Sequence of chain 1.C:
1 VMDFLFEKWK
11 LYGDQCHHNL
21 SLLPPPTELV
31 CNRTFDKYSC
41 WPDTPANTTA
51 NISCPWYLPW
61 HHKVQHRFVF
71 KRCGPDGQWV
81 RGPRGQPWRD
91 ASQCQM

A protein and the small-molecule ligand that binds it are described below.
Small molecule (SMILES): CC(=O)N[C@@H]1[C@@H](O)[C@H](O)[C@@H](CO)O[C@H]1O

Binding-site contacts:
Ligand atom C7 contacts residue PHE70 of chain 1.C at 4.2 Å (hydrophobic).
Ligand atom C5 contacts residue ASN51 of chain 1.C at 2.9 Å.
Ligand atom O7 contacts residue PHE70 of chain 1.C at 3.6 Å.
Ligand atom N2 contacts residue ASN51 of chain 1.C at 3.1 Å (h-bond).
Ligand atom C6 contacts residue ASN51 of chain 1.C at 4.0 Å.
Ligand atom O7 contacts residue ASN51 of chain 1.C at 3.8 Å.
Ligand atom O5 contacts residue ASN51 of chain 1.C at 1.7 Å (h-bond).
Ligand atom C4 contacts residue ASN51 of chain 1.C at 3.8 Å.
Ligand atom C1 contacts residue ASN51 of chain 1.C at 1.0 Å.
Ligand atom C2 contacts residue ASN51 of chain 1.C at 2.5 Å.
Ligand atom C7 contacts residue ASN51 of chain 1.C at 3.9 Å.
Ligand atom C8 contacts residue PHE68 of chain 1.C at 3.7 Å (hydrophobic).
Ligand atom C3 contacts residue ASN51 of chain 1.C at 3.5 Å.